Sequence of chain 1.A:
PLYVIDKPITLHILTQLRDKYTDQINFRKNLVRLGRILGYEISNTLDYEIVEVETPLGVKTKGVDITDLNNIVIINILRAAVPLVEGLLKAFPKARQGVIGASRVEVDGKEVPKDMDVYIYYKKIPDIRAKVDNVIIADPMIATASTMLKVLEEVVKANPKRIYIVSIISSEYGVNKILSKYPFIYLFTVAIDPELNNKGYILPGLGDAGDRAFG

The protein below binds the small molecule below.
Small molecule (SMILES): O=P(O)(O)OC[C@H]1O[C@H](O[P](=O)(O)OP(=O)(O)O)[C@H](O)[C@@H]1O

Binding-site contacts:
Ligand atom O1P contacts residue THR148 of chain 1.A at 2.6 Å (h-bond).
Ligand atom C3 contacts residue ASP140 of chain 1.A at 3.2 Å.
Ligand atom PB contacts residue LYS125 of chain 3.A at 3.9 Å.
Ligand atom O2P contacts residue ILE143 of chain 1.A at 3.9 Å.
Ligand atom O1P contacts residue ARG105 of chain 1.A at 3.5 Å (salt-bridge).
Ligand atom C4 contacts residue THR148 of chain 1.A at 3.7 Å.
Ligand atom O1P contacts residue THR145 of chain 1.A at 3.8 Å.
Ligand atom O1A contacts residue ARG105 of chain 1.A at 3.1 Å (salt-bridge).
Ligand atom P contacts residue ARG105 of chain 1.A at 3.8 Å.
Ligand atom O1B contacts residue LEU79 of chain 1.A at 3.4 Å.
Ligand atom P contacts residue ALA144 of chain 1.A at 3.9 Å.
Ligand atom O2P contacts residue SER147 of chain 1.A at 3.8 Å.
Ligand atom O2P contacts residue THR145 of chain 1.A at 3.1 Å (h-bond).
Ligand atom O2 contacts residue ALA81 of chain 1.A at 4.0 Å.
Ligand atom O3P contacts residue MET117 of chain 1.A at 3.8 Å.
Ligand atom P contacts residue ALA146 of chain 1.A at 3.8 Å.
Ligand atom O3P contacts residue ALA144 of chain 1.A at 3.4 Å.
Ligand atom O1B contacts residue ARG80 of chain 1.A at 2.5 Å (salt-bridge).
Ligand atom C3 contacts residue MET142 of chain 1.A at 3.8 Å (hydrophobic).
Ligand atom P contacts residue THR145 of chain 1.A at 3.6 Å.
Ligand atom O1P contacts residue SER147 of chain 1.A at 3.5 Å (h-bond).
Ligand atom O5 contacts residue ALA144 of chain 1.A at 3.9 Å.
Ligand atom O2P contacts residue ALA144 of chain 1.A at 3.0 Å (h-bond).
Ligand atom O3B contacts residue ARG80 of chain 1.A at 2.6 Å (salt-bridge).
Ligand atom O3P contacts residue THR145 of chain 1.A at 2.8 Å (h-bond).
Ligand atom PB contacts residue ARG80 of chain 1.A at 3.8 Å.
Ligand atom O2B contacts residue ASP209 of chain 1.A at 3.2 Å (salt-bridge).
Ligand atom O2P contacts residue ALA146 of chain 1.A at 2.7 Å (h-bond).
Ligand atom O4 contacts residue ARG105 of chain 1.A at 2.9 Å (salt-bridge).
Ligand atom O2B contacts residue GLY211 of chain 1.A at 3.9 Å.
Ligand atom C4 contacts residue ARG105 of chain 1.A at 3.8 Å.
Ligand atom O3A contacts residue LYS125 of chain 3.A at 3.5 Å (salt-bridge).
Ligand atom O5 contacts residue ARG105 of chain 1.A at 3.3 Å (salt-bridge).
Ligand atom P contacts residue THR148 of chain 1.A at 3.9 Å.
Ligand atom O3B contacts residue LYS125 of chain 3.A at 3.0 Å (salt-bridge).
Ligand atom O1B contacts residue ALA81 of chain 1.A at 3.3 Å (h-bond).
Ligand atom O3 contacts residue ASP140 of chain 1.A at 2.9 Å (salt-bridge).
Ligand atom C5 contacts residue MET142 of chain 1.A at 3.4 Å (hydrophobic).
Ligand atom O3P contacts residue ARG105 of chain 1.A at 3.9 Å.
Ligand atom O3P contacts residue ALA146 of chain 1.A at 4.0 Å.

Sequence of chain 3.A:
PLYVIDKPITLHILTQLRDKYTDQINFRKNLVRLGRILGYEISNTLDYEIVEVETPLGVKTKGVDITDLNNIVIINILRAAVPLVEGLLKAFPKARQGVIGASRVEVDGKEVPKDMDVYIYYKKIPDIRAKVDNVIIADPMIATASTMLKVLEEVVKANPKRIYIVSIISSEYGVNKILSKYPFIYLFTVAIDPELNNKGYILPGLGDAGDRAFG